Sequence of chain 1.C:
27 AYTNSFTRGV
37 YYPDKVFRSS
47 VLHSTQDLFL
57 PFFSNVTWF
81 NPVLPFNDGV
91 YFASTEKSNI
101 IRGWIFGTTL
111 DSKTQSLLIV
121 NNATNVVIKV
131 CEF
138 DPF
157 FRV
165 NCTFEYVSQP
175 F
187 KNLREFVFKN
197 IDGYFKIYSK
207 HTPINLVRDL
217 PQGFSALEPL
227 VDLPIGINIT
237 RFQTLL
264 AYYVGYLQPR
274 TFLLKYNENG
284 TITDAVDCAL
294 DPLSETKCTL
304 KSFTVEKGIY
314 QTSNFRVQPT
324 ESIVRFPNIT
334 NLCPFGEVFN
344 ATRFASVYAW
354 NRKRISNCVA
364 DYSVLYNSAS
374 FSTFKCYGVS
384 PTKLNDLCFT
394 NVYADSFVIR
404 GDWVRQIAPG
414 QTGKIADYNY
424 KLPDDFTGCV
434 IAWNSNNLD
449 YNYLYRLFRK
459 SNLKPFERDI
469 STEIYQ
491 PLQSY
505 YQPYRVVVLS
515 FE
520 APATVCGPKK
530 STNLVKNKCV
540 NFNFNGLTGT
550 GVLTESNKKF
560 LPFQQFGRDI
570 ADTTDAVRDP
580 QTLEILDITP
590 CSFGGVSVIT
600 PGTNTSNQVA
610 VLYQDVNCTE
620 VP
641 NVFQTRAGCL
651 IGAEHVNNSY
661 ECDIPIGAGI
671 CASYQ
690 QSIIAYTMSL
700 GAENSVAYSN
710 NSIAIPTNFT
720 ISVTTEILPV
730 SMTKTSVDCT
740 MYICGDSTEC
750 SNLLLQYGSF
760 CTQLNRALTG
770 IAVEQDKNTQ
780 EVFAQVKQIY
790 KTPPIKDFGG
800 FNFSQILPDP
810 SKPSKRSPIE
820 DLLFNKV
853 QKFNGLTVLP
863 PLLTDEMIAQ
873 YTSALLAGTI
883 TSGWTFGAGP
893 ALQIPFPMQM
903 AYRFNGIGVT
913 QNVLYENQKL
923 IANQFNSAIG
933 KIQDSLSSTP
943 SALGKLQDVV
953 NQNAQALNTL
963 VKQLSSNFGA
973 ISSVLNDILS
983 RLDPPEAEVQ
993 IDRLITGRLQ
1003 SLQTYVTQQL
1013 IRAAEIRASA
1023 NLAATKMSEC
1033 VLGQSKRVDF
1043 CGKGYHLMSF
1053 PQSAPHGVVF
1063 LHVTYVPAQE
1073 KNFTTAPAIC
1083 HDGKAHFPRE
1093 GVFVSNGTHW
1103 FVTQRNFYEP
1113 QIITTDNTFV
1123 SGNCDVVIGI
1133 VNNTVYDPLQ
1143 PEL

Binding-site contacts:
Ligand atom O5 contacts residue THR618 of chain 1.C at 4.0 Å.
Ligand atom O6 contacts residue THR618 of chain 1.C at 4.2 Å.
Ligand atom O5 contacts residue ASN616 of chain 1.C at 2.4 Å (h-bond).
Ligand atom C8 contacts residue ASN616 of chain 1.C at 4.4 Å.
Ligand atom C8 contacts residue GLN644 of chain 1.C at 3.8 Å.
Ligand atom C3 contacts residue ASN616 of chain 1.C at 3.9 Å.
Ligand atom C2 contacts residue ASN616 of chain 1.C at 2.5 Å.
Ligand atom C5 contacts residue ASN616 of chain 1.C at 3.8 Å.
Ligand atom O7 contacts residue ASN616 of chain 1.C at 3.0 Å (h-bond).
Ligand atom C4 contacts residue ASN616 of chain 1.C at 4.3 Å.
Ligand atom C1 contacts residue THR618 of chain 1.C at 4.5 Å.
Ligand atom N2 contacts residue ASN616 of chain 1.C at 3.0 Å (h-bond).
Ligand atom C7 contacts residue ASN616 of chain 1.C at 3.2 Å.
Ligand atom C1 contacts residue ASN616 of chain 1.C at 1.5 Å.

The small molecule below binds the protein below.
Small molecule (SMILES): CC(=O)N[C@@H]1[C@@H](O)[C@H](O)[C@@H](CO)O[C@H]1O